The protein below binds the small molecule below.
Small molecule (SMILES): CC(=O)N[C@@H]1[C@@H](O)[C@H](O)[C@@H](CO)O[C@H]1O

Sequence of chain 1.A:
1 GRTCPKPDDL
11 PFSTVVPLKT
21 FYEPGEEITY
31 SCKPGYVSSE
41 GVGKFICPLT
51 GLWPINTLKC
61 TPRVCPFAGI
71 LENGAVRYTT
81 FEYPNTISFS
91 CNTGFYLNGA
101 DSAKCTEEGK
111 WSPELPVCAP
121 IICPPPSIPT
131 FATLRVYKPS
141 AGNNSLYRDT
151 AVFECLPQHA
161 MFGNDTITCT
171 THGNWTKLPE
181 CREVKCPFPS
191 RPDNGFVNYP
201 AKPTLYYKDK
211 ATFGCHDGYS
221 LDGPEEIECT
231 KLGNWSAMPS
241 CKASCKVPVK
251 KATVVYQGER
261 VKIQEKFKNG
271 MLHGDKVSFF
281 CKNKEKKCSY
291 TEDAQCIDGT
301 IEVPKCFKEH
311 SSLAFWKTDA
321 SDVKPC

Binding-site contacts:
Ligand atom C6 contacts residue ASN143 of chain 1.A at 3.5 Å.
Ligand atom C4 contacts residue ASN143 of chain 1.A at 3.9 Å.
Ligand atom C7 contacts residue ASN143 of chain 1.A at 3.4 Å.
Ligand atom O5 contacts residue ASN143 of chain 1.A at 2.5 Å (h-bond).
Ligand atom O7 contacts residue GLY142 of chain 1.A at 4.2 Å.
Ligand atom C8 contacts residue GLY142 of chain 1.A at 4.5 Å.
Ligand atom C1 contacts residue ASN143 of chain 1.A at 1.4 Å.
Ligand atom N2 contacts residue ASN143 of chain 1.A at 3.2 Å (h-bond).
Ligand atom C3 contacts residue ASN143 of chain 1.A at 3.7 Å.
Ligand atom C2 contacts residue ASN143 of chain 1.A at 2.5 Å.
Ligand atom C5 contacts residue ASN143 of chain 1.A at 3.4 Å.
Ligand atom O7 contacts residue ASN143 of chain 1.A at 2.9 Å (h-bond).